Sequence of chain 1.H:
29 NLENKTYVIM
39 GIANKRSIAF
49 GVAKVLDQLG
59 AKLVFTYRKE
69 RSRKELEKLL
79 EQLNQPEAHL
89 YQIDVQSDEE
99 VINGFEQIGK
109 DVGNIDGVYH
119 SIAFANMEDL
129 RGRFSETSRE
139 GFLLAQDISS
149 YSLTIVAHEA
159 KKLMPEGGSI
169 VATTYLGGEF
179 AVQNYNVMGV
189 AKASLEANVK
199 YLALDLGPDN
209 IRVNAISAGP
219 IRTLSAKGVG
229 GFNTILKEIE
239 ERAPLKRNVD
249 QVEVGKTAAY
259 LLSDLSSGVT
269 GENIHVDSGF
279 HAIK

This protein binds this small molecule.
Small molecule (SMILES): CCc1cc(O)c(Oc2cccnc2F)cc1F

Binding-site contacts:
Ligand atom C4 contacts residue LEU128 of chain 1.H at 3.7 Å (hydrophobic).
Ligand atom F1 contacts residue NAP1 of chain 1.JA at 3.2 Å.
Ligand atom C contacts residue NAP1 of chain 1.JA at 3.4 Å.
Ligand atom O contacts residue NAP1 of chain 1.JA at 2.5 Å (h-bond).
Ligand atom C8 contacts residue NAP1 of chain 1.JA at 3.3 Å.
Ligand atom C3 contacts residue VAL227 of chain 1.H at 3.6 Å (hydrophobic).
Ligand atom C6 contacts residue NAP1 of chain 1.JA at 3.7 Å.
Ligand atom O contacts residue TYR183 of chain 1.H at 2.5 Å (h-bond).
Ligand atom F1 contacts residue PHE230 of chain 1.H at 3.2 Å.
Ligand atom F contacts residue SER223 of chain 1.H at 3.2 Å.
Ligand atom C7 contacts residue VAL227 of chain 1.H at 3.9 Å (hydrophobic).
Ligand atom C9 contacts residue NAP1 of chain 1.JA at 3.4 Å.
Ligand atom C contacts residue TYR183 of chain 1.H at 3.3 Å (hydrophobic).
Ligand atom C2 contacts residue NAP1 of chain 1.JA at 3.6 Å.
Ligand atom C5 contacts residue LEU128 of chain 1.H at 4.0 Å (hydrophobic).
Ligand atom O1 contacts residue SER223 of chain 1.H at 3.7 Å.
Ligand atom C2 contacts residue SER223 of chain 1.H at 3.6 Å.
Ligand atom C12 contacts residue TYR183 of chain 1.H at 3.5 Å (hydrophobic).
Ligand atom N contacts residue PHE122 of chain 1.H at 3.9 Å.
Ligand atom C12 contacts residue NAP1 of chain 1.JA at 3.4 Å.
Ligand atom C10 contacts residue NAP1 of chain 1.JA at 3.5 Å.
Ligand atom C5 contacts residue ALA123 of chain 1.H at 3.9 Å (hydrophobic).
Ligand atom C6 contacts residue SER223 of chain 1.H at 3.4 Å.
Ligand atom C12 contacts residue TYR173 of chain 1.H at 3.8 Å (hydrophobic).
Ligand atom F contacts residue NAP1 of chain 1.JA at 3.4 Å.
Ligand atom C11 contacts residue TYR173 of chain 1.H at 3.6 Å (hydrophobic).
Ligand atom C10 contacts residue TYR173 of chain 1.H at 3.6 Å (hydrophobic).
Ligand atom C5 contacts residue MET186 of chain 1.H at 3.8 Å (hydrophobic).
Ligand atom O1 contacts residue NAP1 of chain 1.JA at 3.1 Å (h-bond).
Ligand atom C11 contacts residue ILE233 of chain 1.H at 3.8 Å (hydrophobic).
Ligand atom F contacts residue ALA121 of chain 1.H at 3.5 Å.
Ligand atom C8 contacts residue VAL227 of chain 1.H at 3.9 Å (hydrophobic).
Ligand atom C6 contacts residue ALA121 of chain 1.H at 3.9 Å (hydrophobic).
Ligand atom O contacts residue LYS190 of chain 1.H at 3.7 Å.
Ligand atom C4 contacts residue MET186 of chain 1.H at 3.9 Å (hydrophobic).
Ligand atom C1 contacts residue NAP1 of chain 1.JA at 3.4 Å.
Ligand atom C7 contacts residue ALA224 of chain 1.H at 3.8 Å (hydrophobic).
Ligand atom F1 contacts residue ALA224 of chain 1.H at 3.2 Å.
Ligand atom N contacts residue ALA121 of chain 1.H at 3.6 Å.
Ligand atom C7 contacts residue NAP1 of chain 1.JA at 3.5 Å.